The small molecule below binds the protein below.
Small molecule (SMILES): CO[P](=O)(O)O[C@H]1[C@@H](O)[C@H](n2ccc(=O)[nH]c2=O)O[C@@H]1COP(=O)(O)O

Sequence of chain 9.A:
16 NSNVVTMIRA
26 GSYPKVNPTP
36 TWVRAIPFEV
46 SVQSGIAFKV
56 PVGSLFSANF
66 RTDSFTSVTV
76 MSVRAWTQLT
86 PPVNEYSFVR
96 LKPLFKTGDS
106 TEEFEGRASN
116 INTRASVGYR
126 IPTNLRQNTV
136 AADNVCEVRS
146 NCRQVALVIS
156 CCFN

Binding-site contacts:
Ligand atom C4 contacts residue ASN16 of chain 9.A at 4.1 Å.
Ligand atom C1' contacts residue ARG125 of chain 55.A at 4.2 Å.
Ligand atom O4 contacts residue THR21 of chain 9.A at 3.9 Å.
Ligand atom C2 contacts residue ASN16 of chain 9.A at 3.0 Å.
Ligand atom C4 contacts residue SER17 of chain 9.A at 4.1 Å.
Ligand atom N3 contacts residue SER17 of chain 9.A at 4.3 Å.
Ligand atom P contacts residue ARG131 of chain 55.A at 3.5 Å.
Ligand atom C3' contacts residue ARG125 of chain 55.A at 3.3 Å.
Ligand atom C5' contacts residue SER77 of chain 55.A at 4.4 Å.
Ligand atom OP1 contacts residue ARG131 of chain 55.A at 3.4 Å (salt-bridge).
Ligand atom O2 contacts residue ASN16 of chain 9.A at 2.5 Å (h-bond).
Ligand atom C6 contacts residue ARG125 of chain 55.A at 3.5 Å.
Ligand atom P contacts residue ILE23 of chain 9.A at 4.4 Å.
Ligand atom C5' contacts residue MET76 of chain 55.A at 4.3 Å (hydrophobic).
Ligand atom OP2 contacts residue SER77 of chain 55.A at 4.1 Å.
Ligand atom C5' contacts residue ARG131 of chain 55.A at 3.2 Å.
Ligand atom O4 contacts residue SER17 of chain 9.A at 3.2 Å.
Ligand atom C5 contacts residue THR21 of chain 9.A at 4.3 Å.
Ligand atom OP1 contacts residue ILE23 of chain 9.A at 4.0 Å.
Ligand atom OP3 contacts residue ARG125 of chain 55.A at 2.8 Å.
Ligand atom O2 contacts residue ARG125 of chain 55.A at 3.9 Å.
Ligand atom C5' contacts residue ARG125 of chain 55.A at 4.1 Å.
Ligand atom C4' contacts residue ARG125 of chain 55.A at 4.4 Å.
Ligand atom O5' contacts residue ARG131 of chain 55.A at 2.6 Å (salt-bridge).
Ligand atom O5' contacts residue ARG125 of chain 55.A at 3.0 Å (salt-bridge).
Ligand atom C5 contacts residue ARG125 of chain 55.A at 3.5 Å.
Ligand atom N1 contacts residue ASN16 of chain 9.A at 4.4 Å.
Ligand atom OP2 contacts residue ILE23 of chain 9.A at 4.5 Å.
Ligand atom OP3 contacts residue ILE23 of chain 9.A at 4.2 Å.
Ligand atom N3 contacts residue ASN16 of chain 9.A at 2.9 Å (h-bond).
Ligand atom OP1 contacts residue ARG125 of chain 55.A at 2.9 Å (salt-bridge).
Ligand atom P contacts residue ARG125 of chain 55.A at 3.7 Å.
Ligand atom O4 contacts residue ARG125 of chain 55.A at 3.8 Å.
Ligand atom C2' contacts residue ARG125 of chain 55.A at 3.6 Å.
Ligand atom N3 contacts residue ARG125 of chain 55.A at 3.6 Å (salt-bridge).
Ligand atom N1 contacts residue ARG125 of chain 55.A at 3.7 Å.
Ligand atom OP2 contacts residue ARG131 of chain 55.A at 3.7 Å.
Ligand atom O3' contacts residue ARG125 of chain 55.A at 4.0 Å.
Ligand atom C4 contacts residue ARG125 of chain 55.A at 3.5 Å.
Ligand atom C2 contacts residue ARG125 of chain 55.A at 3.8 Å.

Sequence of chain 55.A:
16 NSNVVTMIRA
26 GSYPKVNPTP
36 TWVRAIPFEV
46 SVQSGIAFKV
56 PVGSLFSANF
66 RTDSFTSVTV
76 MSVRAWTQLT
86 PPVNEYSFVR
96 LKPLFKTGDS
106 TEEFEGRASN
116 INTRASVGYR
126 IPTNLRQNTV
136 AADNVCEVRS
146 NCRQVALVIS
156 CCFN